Sequence of chain 1.B:
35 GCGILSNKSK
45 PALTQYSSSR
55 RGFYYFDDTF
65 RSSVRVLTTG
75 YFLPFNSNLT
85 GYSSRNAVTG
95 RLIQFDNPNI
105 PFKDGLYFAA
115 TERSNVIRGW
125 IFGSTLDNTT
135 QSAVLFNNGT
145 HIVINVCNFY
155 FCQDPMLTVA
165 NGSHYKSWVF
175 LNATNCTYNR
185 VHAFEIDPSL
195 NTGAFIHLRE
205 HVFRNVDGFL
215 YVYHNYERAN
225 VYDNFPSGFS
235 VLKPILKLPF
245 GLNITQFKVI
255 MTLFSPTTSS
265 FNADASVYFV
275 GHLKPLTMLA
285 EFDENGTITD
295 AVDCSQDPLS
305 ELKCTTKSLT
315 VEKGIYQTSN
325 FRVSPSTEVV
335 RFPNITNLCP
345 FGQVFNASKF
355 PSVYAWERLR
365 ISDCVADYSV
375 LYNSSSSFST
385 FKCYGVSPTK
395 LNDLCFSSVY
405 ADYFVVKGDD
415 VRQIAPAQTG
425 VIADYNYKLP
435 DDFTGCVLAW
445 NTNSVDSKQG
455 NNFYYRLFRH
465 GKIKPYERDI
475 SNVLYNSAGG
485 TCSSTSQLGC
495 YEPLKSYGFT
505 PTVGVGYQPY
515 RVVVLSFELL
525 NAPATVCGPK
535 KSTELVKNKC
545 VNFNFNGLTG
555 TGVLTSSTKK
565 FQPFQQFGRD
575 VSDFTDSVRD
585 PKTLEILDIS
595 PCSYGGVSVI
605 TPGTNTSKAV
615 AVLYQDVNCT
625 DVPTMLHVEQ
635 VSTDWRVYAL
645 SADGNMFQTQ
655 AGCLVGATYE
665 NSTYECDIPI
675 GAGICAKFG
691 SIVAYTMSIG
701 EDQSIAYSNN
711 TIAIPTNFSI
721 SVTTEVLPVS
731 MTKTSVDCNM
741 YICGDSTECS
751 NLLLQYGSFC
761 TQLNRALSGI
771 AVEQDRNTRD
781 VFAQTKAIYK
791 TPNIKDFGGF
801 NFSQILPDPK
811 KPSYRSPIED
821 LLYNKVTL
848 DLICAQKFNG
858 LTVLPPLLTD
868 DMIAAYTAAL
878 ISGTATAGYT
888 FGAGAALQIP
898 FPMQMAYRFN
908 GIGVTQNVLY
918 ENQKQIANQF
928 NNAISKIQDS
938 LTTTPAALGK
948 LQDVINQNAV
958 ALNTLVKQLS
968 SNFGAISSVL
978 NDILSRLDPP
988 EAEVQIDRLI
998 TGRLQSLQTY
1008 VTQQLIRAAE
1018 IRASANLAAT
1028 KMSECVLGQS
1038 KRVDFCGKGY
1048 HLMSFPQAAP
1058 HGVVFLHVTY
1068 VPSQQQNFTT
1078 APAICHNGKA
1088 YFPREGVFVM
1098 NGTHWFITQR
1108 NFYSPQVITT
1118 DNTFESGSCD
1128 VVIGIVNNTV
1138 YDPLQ

A small-molecule ligand and the protein it binds are described below.
Small molecule (SMILES): CC(=O)N[C@@H]1[C@@H](O)[C@H](O)[C@@H](CO)O[C@H]1O

Binding-site contacts:
Ligand atom C2 contacts residue ASN289 of chain 1.B at 2.5 Å.
Ligand atom C8 contacts residue ASP287 of chain 1.B at 3.7 Å.
Ligand atom O7 contacts residue ASN289 of chain 1.B at 4.1 Å.
Ligand atom C1 contacts residue ASN289 of chain 1.B at 1.5 Å.
Ligand atom O5 contacts residue ASN289 of chain 1.B at 2.4 Å (h-bond).
Ligand atom O7 contacts residue ASP287 of chain 1.B at 4.4 Å.
Ligand atom C7 contacts residue ASN289 of chain 1.B at 3.7 Å.
Ligand atom N2 contacts residue ASN289 of chain 1.B at 2.9 Å (h-bond).
Ligand atom C3 contacts residue ASN289 of chain 1.B at 3.8 Å.
Ligand atom C7 contacts residue ASP287 of chain 1.B at 4.2 Å.
Ligand atom C4 contacts residue ASN289 of chain 1.B at 4.3 Å.
Ligand atom C5 contacts residue ASN289 of chain 1.B at 3.7 Å.